Binding-site contacts:
Ligand atom C2 contacts residue ILE12 of chain 1.A at 4.0 Å (hydrophobic).
Ligand atom S7B contacts residue ILE12 of chain 1.A at 4.0 Å.
Ligand atom C1B contacts residue ILE12 of chain 1.A at 3.8 Å (hydrophobic).
Ligand atom C8A contacts residue PHE82 of chain 1.A at 3.5 Å (hydrophobic).
Ligand atom O1B contacts residue ASP88 of chain 1.A at 3.7 Å.
Ligand atom S7B contacts residue ASP88 of chain 1.A at 3.8 Å.
Ligand atom C1A contacts residue VAL20 of chain 1.A at 3.8 Å (hydrophobic).
Ligand atom C3B contacts residue ILE12 of chain 1.A at 3.6 Å (hydrophobic).
Ligand atom C5 contacts residue LEU136 of chain 1.A at 3.2 Å (hydrophobic).
Ligand atom C2B contacts residue ILE12 of chain 1.A at 3.2 Å (hydrophobic).
Ligand atom C5B contacts residue HIS86 of chain 1.A at 3.5 Å.
Ligand atom N7 contacts residue ILE12 of chain 1.A at 3.4 Å.
Ligand atom N9 contacts residue PHE82 of chain 1.A at 3.9 Å.
Ligand atom N3 contacts residue ILE12 of chain 1.A at 3.9 Å.
Ligand atom O1B contacts residue ILE12 of chain 1.A at 3.9 Å.
Ligand atom C6B contacts residue HIS86 of chain 1.A at 3.4 Å.
Ligand atom C1B contacts residue LEU85 of chain 1.A at 3.7 Å (hydrophobic).
Ligand atom C5B contacts residue GLN87 of chain 1.A at 3.4 Å.
Ligand atom N1 contacts residue LEU136 of chain 1.A at 3.5 Å.
Ligand atom N7 contacts residue LEU85 of chain 1.A at 3.2 Å (h-bond).
Ligand atom C6 contacts residue GLU83 of chain 1.A at 3.9 Å.
Ligand atom C6 contacts residue LEU85 of chain 1.A at 3.9 Å (hydrophobic).
Ligand atom C6B contacts residue LEU85 of chain 1.A at 3.4 Å (hydrophobic).
Ligand atom N6A contacts residue VAL20 of chain 1.A at 3.8 Å.
Ligand atom C6 contacts residue LEU136 of chain 1.A at 3.0 Å (hydrophobic).
Ligand atom N7 contacts residue PHE84 of chain 1.A at 3.6 Å.
Ligand atom N1 contacts residue LEU85 of chain 1.A at 3.4 Å (h-bond).
Ligand atom C2 contacts residue LEU85 of chain 1.A at 3.8 Å (hydrophobic).
Ligand atom C6B contacts residue GLN87 of chain 1.A at 3.8 Å.
Ligand atom C5B contacts residue LYS91 of chain 1.A at 3.4 Å.
Ligand atom C7A contacts residue VAL20 of chain 1.A at 3.8 Å (hydrophobic).
Ligand atom N9B contacts residue ASP88 of chain 1.A at 2.8 Å (salt-bridge).
Ligand atom C3A contacts residue VAL20 of chain 1.A at 3.7 Å (hydrophobic).
Ligand atom C5B contacts residue ASP88 of chain 1.A at 4.0 Å.
Ligand atom C4 contacts residue LEU136 of chain 1.A at 3.9 Å (hydrophobic).
Ligand atom C8 contacts residue LEU136 of chain 1.A at 3.6 Å (hydrophobic).
Ligand atom N2A contacts residue VAL20 of chain 1.A at 3.4 Å.
Ligand atom N9 contacts residue VAL66 of chain 1.A at 3.7 Å.
Ligand atom C4B contacts residue LYS91 of chain 1.A at 3.1 Å.
Ligand atom O8B contacts residue ILE12 of chain 1.A at 3.3 Å.

Sequence of chain 1.A:
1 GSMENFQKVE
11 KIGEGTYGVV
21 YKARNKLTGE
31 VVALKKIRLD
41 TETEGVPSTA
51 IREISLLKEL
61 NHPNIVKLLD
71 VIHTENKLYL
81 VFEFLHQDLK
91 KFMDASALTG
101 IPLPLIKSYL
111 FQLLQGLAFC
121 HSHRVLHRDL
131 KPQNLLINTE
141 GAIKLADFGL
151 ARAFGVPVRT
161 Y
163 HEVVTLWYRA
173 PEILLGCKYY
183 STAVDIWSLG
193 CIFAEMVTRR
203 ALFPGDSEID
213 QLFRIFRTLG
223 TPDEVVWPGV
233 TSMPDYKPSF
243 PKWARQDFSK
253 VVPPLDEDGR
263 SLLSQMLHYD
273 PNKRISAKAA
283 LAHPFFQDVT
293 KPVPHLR

The protein below binds the small molecule below.
Small molecule (SMILES): CNc1nc(C)c(-c2nc(Nc3cccc(S(N)(=O)=O)c3)ncc2C#N)s1